Binding-site contacts:
Ligand atom O2G contacts residue ASP200 of chain 1.B at 2.2 Å (salt-bridge).
Ligand atom O3G contacts residue ASN187 of chain 1.B at 3.2 Å (h-bond).
Ligand atom N6 contacts residue LEU189 of chain 1.B at 3.5 Å.
Ligand atom O3' contacts residue LEU43 of chain 1.B at 3.8 Å.
Ligand atom O3G contacts residue ARG186 of chain 1.B at 3.9 Å.
Ligand atom N6 contacts residue ALA71 of chain 1.B at 3.4 Å.
Ligand atom C4 contacts residue LEU189 of chain 1.B at 4.0 Å (hydrophobic).
Ligand atom C3B contacts residue ASP200 of chain 1.B at 3.0 Å.
Ligand atom C4' contacts residue LEU43 of chain 1.B at 3.9 Å (hydrophobic).
Ligand atom N6 contacts residue VAL120 of chain 1.B at 3.7 Å.
Ligand atom PB contacts residue GLY46 of chain 1.B at 3.9 Å.
Ligand atom O1A contacts residue LYS73 of chain 1.B at 3.9 Å.
Ligand atom C6 contacts residue ALA71 of chain 1.B at 3.8 Å (hydrophobic).
Ligand atom O1G contacts residue ASN187 of chain 1.B at 2.4 Å (h-bond).
Ligand atom N1 contacts residue TYR122 of chain 1.B at 3.9 Å.
Ligand atom O4' contacts residue GLY44 of chain 1.B at 3.9 Å.
Ligand atom C2 contacts residue ALA123 of chain 1.B at 3.2 Å (hydrophobic).
Ligand atom C5 contacts residue LEU189 of chain 1.B at 3.4 Å (hydrophobic).
Ligand atom N1 contacts residue LEU189 of chain 1.B at 3.8 Å.
Ligand atom C4' contacts residue GLY44 of chain 1.B at 3.4 Å.
Ligand atom C6 contacts residue GLU121 of chain 1.B at 3.9 Å.
Ligand atom O4' contacts residue VAL51 of chain 1.B at 3.9 Å.
Ligand atom C5' contacts residue GLY44 of chain 1.B at 3.8 Å.
Ligand atom C8 contacts residue VAL51 of chain 1.B at 4.0 Å (hydrophobic).
Ligand atom PG contacts residue ASP200 of chain 1.B at 2.7 Å.
Ligand atom N1 contacts residue ALA123 of chain 1.B at 3.1 Å (h-bond).
Ligand atom O1B contacts residue GLY46 of chain 1.B at 3.5 Å.
Ligand atom O2G contacts residue ASP182 of chain 1.B at 3.7 Å.
Ligand atom O2' contacts residue LEU189 of chain 1.B at 3.9 Å.
Ligand atom O2' contacts residue ASN127 of chain 1.B at 3.7 Å.
Ligand atom C6 contacts residue LEU189 of chain 1.B at 3.3 Å (hydrophobic).
Ligand atom O4' contacts residue LEU43 of chain 1.B at 3.7 Å.
Ligand atom N7 contacts residue LEU189 of chain 1.B at 3.7 Å.
Ligand atom PG contacts residue ASN187 of chain 1.B at 2.6 Å.
Ligand atom O2A contacts residue VAL51 of chain 1.B at 3.3 Å.
Ligand atom O1B contacts residue ALA47 of chain 1.B at 3.2 Å (h-bond).
Ligand atom O2G contacts residue ASN187 of chain 1.B at 2.3 Å (h-bond).
Ligand atom O3A contacts residue GLY46 of chain 1.B at 3.2 Å.
Ligand atom O1G contacts residue ASP200 of chain 1.B at 2.7 Å (salt-bridge).
Ligand atom N6 contacts residue GLU121 of chain 1.B at 2.7 Å (salt-bridge).

Sequence of chain 1.B:
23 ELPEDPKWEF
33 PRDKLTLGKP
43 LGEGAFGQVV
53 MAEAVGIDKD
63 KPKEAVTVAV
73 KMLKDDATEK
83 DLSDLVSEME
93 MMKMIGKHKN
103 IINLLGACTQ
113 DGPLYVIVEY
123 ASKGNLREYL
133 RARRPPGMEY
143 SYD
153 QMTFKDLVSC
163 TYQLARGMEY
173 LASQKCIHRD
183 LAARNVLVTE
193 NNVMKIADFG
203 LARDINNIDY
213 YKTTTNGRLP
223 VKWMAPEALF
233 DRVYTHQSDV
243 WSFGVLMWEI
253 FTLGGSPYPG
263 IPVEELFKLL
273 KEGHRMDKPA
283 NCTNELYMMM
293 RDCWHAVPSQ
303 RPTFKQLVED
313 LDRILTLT

The protein below binds the small molecule below.
Small molecule (SMILES): Nc1ncnc2c1ncn2[C@@H]1O[C@H](CO[P](=O)(O)O[P](=O)(O)CP(=O)(O)O)[C@@H](O)[C@H]1O